Binding-site contacts:
Ligand atom C21 contacts residue TRP34 of chain 1.A at 4.4 Å (hydrophobic).
Ligand atom C08 contacts residue VAL64 of chain 1.B at 4.0 Å (hydrophobic).
Ligand atom C09 contacts residue TRP407 of chain 1.B at 3.8 Å (hydrophobic).
Ligand atom N28 contacts residue OSD1 of chain 1.P at 4.0 Å.
Ligand atom C04 contacts residue PHE420 of chain 1.A at 3.7 Å (hydrophobic).
Ligand atom C26 contacts residue VAL64 of chain 1.B at 4.0 Å (hydrophobic).
Ligand atom C02 contacts residue PHE420 of chain 1.A at 3.6 Å (hydrophobic).
Ligand atom C02 contacts residue TRP407 of chain 1.B at 3.7 Å (hydrophobic).
Ligand atom C03 contacts residue TRP405 of chain 1.A at 3.8 Å (hydrophobic).
Ligand atom C03 contacts residue ALA406 of chain 1.B at 4.4 Å (hydrophobic).
Ligand atom C05 contacts residue PHE420 of chain 1.A at 4.3 Å (hydrophobic).
Ligand atom C04 contacts residue TRP405 of chain 1.A at 4.3 Å (hydrophobic).
Ligand atom C11 contacts residue PHE420 of chain 1.A at 3.2 Å (hydrophobic).
Ligand atom C03 contacts residue TRP407 of chain 1.B at 4.0 Å (hydrophobic).
Ligand atom C23 contacts residue TRP34 of chain 1.A at 3.6 Å (hydrophobic).
Ligand atom C09 contacts residue ARG325 of chain 1.B at 4.3 Å.
Ligand atom C06 contacts residue VAL64 of chain 1.B at 3.2 Å (hydrophobic).
Ligand atom N01 contacts residue PHE420 of chain 1.A at 3.9 Å.
Ligand atom C21 contacts residue VAL64 of chain 1.B at 4.4 Å (hydrophobic).
Ligand atom C03 contacts residue PHE420 of chain 1.A at 3.9 Å (hydrophobic).
Ligand atom C10 contacts residue TRP407 of chain 1.B at 3.6 Å (hydrophobic).
Ligand atom C07 contacts residue VAL64 of chain 1.B at 3.2 Å (hydrophobic).
Ligand atom C26 contacts residue OSD1 of chain 1.P at 4.1 Å.
Ligand atom C11 contacts residue SER62 of chain 1.B at 3.9 Å.
Ligand atom C07 contacts residue TRP34 of chain 1.A at 3.4 Å (hydrophobic).
Ligand atom N02 contacts residue ALA406 of chain 1.B at 3.2 Å (h-bond).
Ligand atom N02 contacts residue PHE420 of chain 1.A at 3.4 Å.
Ligand atom C27 contacts residue OSD1 of chain 1.P at 3.2 Å.
Ligand atom C24 contacts residue TRP34 of chain 1.A at 4.3 Å (hydrophobic).
Ligand atom N02 contacts residue TRP407 of chain 1.B at 3.9 Å.
Ligand atom C06 contacts residue TRP34 of chain 1.A at 3.7 Å (hydrophobic).
Ligand atom C25 contacts residue OSD1 of chain 1.P at 4.3 Å.
Ligand atom C10 contacts residue PHE420 of chain 1.A at 4.3 Å (hydrophobic).
Ligand atom N01 contacts residue TRP407 of chain 1.B at 3.5 Å.
Ligand atom C11 contacts residue TRP405 of chain 1.A at 3.7 Å (hydrophobic).
Ligand atom C02 contacts residue ALA406 of chain 1.B at 4.2 Å (hydrophobic).
Ligand atom C22 contacts residue TRP34 of chain 1.A at 3.5 Å (hydrophobic).
Ligand atom C05 contacts residue TRP407 of chain 1.B at 4.2 Å (hydrophobic).
Ligand atom C05 contacts residue VAL64 of chain 1.B at 4.0 Å (hydrophobic).
Ligand atom N01 contacts residue ARG325 of chain 1.B at 4.0 Å.

Sequence of chain 1.A:
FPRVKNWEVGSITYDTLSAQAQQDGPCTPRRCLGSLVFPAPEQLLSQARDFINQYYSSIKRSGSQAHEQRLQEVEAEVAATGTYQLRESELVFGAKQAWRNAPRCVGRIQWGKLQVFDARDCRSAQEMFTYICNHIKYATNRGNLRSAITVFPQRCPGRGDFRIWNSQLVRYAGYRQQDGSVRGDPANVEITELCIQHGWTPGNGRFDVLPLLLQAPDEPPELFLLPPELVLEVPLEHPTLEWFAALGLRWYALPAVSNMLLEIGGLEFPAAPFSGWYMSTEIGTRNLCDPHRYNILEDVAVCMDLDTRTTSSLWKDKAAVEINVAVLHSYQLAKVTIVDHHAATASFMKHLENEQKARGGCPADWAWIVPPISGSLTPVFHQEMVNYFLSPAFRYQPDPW

Sequence of chain 1.B:
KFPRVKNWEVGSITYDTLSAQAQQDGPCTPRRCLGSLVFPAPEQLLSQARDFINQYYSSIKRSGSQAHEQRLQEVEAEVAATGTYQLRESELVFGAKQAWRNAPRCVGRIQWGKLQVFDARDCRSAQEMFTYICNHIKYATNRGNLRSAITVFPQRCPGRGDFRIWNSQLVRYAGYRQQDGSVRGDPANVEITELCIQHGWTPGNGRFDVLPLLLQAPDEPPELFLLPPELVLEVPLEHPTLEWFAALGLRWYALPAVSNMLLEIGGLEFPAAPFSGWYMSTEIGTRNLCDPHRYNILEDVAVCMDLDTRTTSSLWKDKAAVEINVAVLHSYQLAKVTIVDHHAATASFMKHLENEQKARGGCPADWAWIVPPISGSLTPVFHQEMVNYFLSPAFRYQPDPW

This small molecule binds to this protein.
Small molecule (SMILES): Cc1cc(N)nc2cc(-c3ccc(OC(C)C)c(CN)c3)ccc12